Binding-site contacts:
Ligand atom O6 contacts residue GLN56 of chain 1.C at 3.9 Å.
Ligand atom C6 contacts residue HIS57 of chain 1.C at 3.7 Å.
Ligand atom C4 contacts residue LYS91 of chain 1.C at 3.8 Å.
Ligand atom C6 contacts residue TRP88 of chain 1.C at 3.8 Å (hydrophobic).
Ligand atom C2 contacts residue LYS91 of chain 1.C at 3.9 Å.
Ligand atom O4 contacts residue GLN56 of chain 1.C at 3.3 Å.
Ligand atom O5 contacts residue GLN56 of chain 1.C at 3.8 Å.
Ligand atom O3 contacts residue LYS91 of chain 1.C at 2.7 Å (salt-bridge).
Ligand atom C4 contacts residue GLU51 of chain 1.C at 3.3 Å.
Ligand atom C4 contacts residue GLN56 of chain 1.C at 4.4 Å.
Ligand atom O2 contacts residue ASN90 of chain 1.C at 2.9 Å (h-bond).
Ligand atom O6 contacts residue GLN61 of chain 1.C at 3.2 Å (h-bond).
Ligand atom O6 contacts residue TRP88 of chain 1.C at 3.8 Å.
Ligand atom C3 contacts residue LYS91 of chain 1.C at 3.6 Å.
Ligand atom C3 contacts residue TRP88 of chain 1.C at 3.7 Å (hydrophobic).
Ligand atom O1 contacts residue GLN56 of chain 1.C at 4.2 Å.
Ligand atom C5 contacts residue TRP88 of chain 1.C at 3.8 Å (hydrophobic).
Ligand atom O4 contacts residue LYS91 of chain 1.C at 2.9 Å (salt-bridge).
Ligand atom O4 contacts residue GLU51 of chain 1.C at 2.5 Å (salt-bridge).
Ligand atom C6 contacts residue GLN56 of chain 1.C at 4.0 Å.
Ligand atom C5 contacts residue GLN56 of chain 1.C at 4.3 Å.
Ligand atom O3 contacts residue GLU51 of chain 1.C at 4.0 Å.
Ligand atom C5 contacts residue GLU51 of chain 1.C at 4.4 Å.
Ligand atom C3 contacts residue GLU51 of chain 1.C at 4.3 Å.
Ligand atom O6 contacts residue HIS57 of chain 1.C at 4.0 Å.
Ligand atom C4 contacts residue TRP88 of chain 1.C at 3.7 Å (hydrophobic).
Ligand atom C6 contacts residue GLU51 of chain 1.C at 4.3 Å.
Ligand atom C3 contacts residue ASN90 of chain 1.C at 3.7 Å.
Ligand atom O3 contacts residue TRP88 of chain 1.C at 3.8 Å.
Ligand atom C1 contacts residue GLN56 of chain 1.C at 4.5 Å.
Ligand atom C6 contacts residue GLN61 of chain 1.C at 4.1 Å.
Ligand atom C2 contacts residue ASN90 of chain 1.C at 3.9 Å.
Ligand atom O2 contacts residue LYS91 of chain 1.C at 4.4 Å.
Ligand atom O3 contacts residue ASN90 of chain 1.C at 2.8 Å (h-bond).

This small molecule binds to this protein.
Small molecule (SMILES): OC[C@H]1O[C@@H](O)[C@H](O)[C@@H](O)[C@H]1O

Sequence of chain 1.C:
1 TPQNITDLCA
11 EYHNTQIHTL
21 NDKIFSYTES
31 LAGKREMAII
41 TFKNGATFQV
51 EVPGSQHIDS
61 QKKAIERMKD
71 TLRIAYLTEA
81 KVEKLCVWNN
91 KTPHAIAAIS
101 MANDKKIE